The protein below binds the small molecule below.
Small molecule (SMILES): CC(=O)N[C@@H]1[C@@H](O)[C@H](O)[C@@H](CO)O[C@H]1O

Binding-site contacts:
Ligand atom C7 contacts residue ASN361 of chain 1.C at 3.9 Å.
Ligand atom O7 contacts residue ASN361 of chain 1.C at 4.3 Å.
Ligand atom C5 contacts residue ASN361 of chain 1.C at 3.5 Å.
Ligand atom O5 contacts residue ASN361 of chain 1.C at 2.2 Å (h-bond).
Ligand atom C4 contacts residue ASN361 of chain 1.C at 4.1 Å.
Ligand atom C1 contacts residue ASN361 of chain 1.C at 1.5 Å.
Ligand atom C3 contacts residue ASN361 of chain 1.C at 3.7 Å.
Ligand atom O3 contacts residue NAG2 of chain 1.IA at 4.0 Å.
Ligand atom O7 contacts residue NAG2 of chain 1.IA at 3.7 Å.
Ligand atom N2 contacts residue ASN361 of chain 1.C at 2.9 Å (h-bond).
Ligand atom C2 contacts residue ASN361 of chain 1.C at 2.4 Å.

Sequence of chain 1.C:
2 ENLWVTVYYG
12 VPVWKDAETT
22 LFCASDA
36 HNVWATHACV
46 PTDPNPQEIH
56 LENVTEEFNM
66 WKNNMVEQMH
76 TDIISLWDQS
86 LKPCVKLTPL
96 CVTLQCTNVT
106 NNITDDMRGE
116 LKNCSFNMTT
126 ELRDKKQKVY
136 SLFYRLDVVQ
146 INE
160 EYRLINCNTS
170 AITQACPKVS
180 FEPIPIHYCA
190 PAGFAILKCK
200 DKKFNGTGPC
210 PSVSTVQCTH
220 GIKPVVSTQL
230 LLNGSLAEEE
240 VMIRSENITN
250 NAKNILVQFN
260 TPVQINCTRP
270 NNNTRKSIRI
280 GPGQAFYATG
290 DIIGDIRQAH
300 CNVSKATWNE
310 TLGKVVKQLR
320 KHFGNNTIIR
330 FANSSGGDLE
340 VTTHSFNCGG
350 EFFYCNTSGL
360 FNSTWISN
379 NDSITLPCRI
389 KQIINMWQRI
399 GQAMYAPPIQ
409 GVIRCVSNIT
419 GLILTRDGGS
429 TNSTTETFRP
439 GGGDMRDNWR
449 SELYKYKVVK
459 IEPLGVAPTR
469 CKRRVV